This small molecule binds to this protein.
Small molecule (SMILES): CC(=O)N[C@H]1[C@H](O[C@H]2[C@H](O)[C@@H](NC(C)=O)CO[C@@H]2CO)O[C@H](CO)[C@@H](O[C@@H]2O[C@H](CO)[C@@H](O)[C@H](O[C@H]3O[C@H](CO)[C@@H](O)[C@H](O)[C@@H]3O)[C@@H]2O)[C@@H]1O

Binding-site contacts:
Ligand atom O5 contacts residue ASN318 of chain 1.E at 2.4 Å (h-bond).
Ligand atom O5 contacts residue SER284 of chain 1.E at 3.8 Å.
Ligand atom C3 contacts residue ASN318 of chain 1.E at 3.8 Å.
Ligand atom N2 contacts residue ASN318 of chain 1.E at 3.0 Å (h-bond).
Ligand atom C5 contacts residue HIS282 of chain 1.E at 4.4 Å.
Ligand atom C7 contacts residue ASN318 of chain 1.E at 3.2 Å.
Ligand atom O5 contacts residue HIS282 of chain 1.E at 3.4 Å (h-bond).
Ligand atom C1 contacts residue SER284 of chain 1.E at 3.9 Å.
Ligand atom O6 contacts residue HIS282 of chain 1.E at 3.5 Å.
Ligand atom C8 contacts residue LYS556 of chain 1.D at 4.0 Å.
Ligand atom C4 contacts residue ASN318 of chain 1.E at 4.2 Å.
Ligand atom C8 contacts residue ASN318 of chain 1.E at 4.3 Å.
Ligand atom C5 contacts residue ASN318 of chain 1.E at 3.6 Å.
Ligand atom C6 contacts residue SER284 of chain 1.E at 4.3 Å.
Ligand atom C5 contacts residue SER284 of chain 1.E at 4.0 Å.
Ligand atom C1 contacts residue HIS282 of chain 1.E at 4.2 Å.
Ligand atom C2 contacts residue ASN318 of chain 1.E at 2.4 Å.
Ligand atom C1 contacts residue ASN318 of chain 1.E at 1.4 Å.
Ligand atom O7 contacts residue ASN318 of chain 1.E at 3.1 Å (h-bond).
Ligand atom C6 contacts residue HIS282 of chain 1.E at 4.2 Å.

Sequence of chain 1.D:
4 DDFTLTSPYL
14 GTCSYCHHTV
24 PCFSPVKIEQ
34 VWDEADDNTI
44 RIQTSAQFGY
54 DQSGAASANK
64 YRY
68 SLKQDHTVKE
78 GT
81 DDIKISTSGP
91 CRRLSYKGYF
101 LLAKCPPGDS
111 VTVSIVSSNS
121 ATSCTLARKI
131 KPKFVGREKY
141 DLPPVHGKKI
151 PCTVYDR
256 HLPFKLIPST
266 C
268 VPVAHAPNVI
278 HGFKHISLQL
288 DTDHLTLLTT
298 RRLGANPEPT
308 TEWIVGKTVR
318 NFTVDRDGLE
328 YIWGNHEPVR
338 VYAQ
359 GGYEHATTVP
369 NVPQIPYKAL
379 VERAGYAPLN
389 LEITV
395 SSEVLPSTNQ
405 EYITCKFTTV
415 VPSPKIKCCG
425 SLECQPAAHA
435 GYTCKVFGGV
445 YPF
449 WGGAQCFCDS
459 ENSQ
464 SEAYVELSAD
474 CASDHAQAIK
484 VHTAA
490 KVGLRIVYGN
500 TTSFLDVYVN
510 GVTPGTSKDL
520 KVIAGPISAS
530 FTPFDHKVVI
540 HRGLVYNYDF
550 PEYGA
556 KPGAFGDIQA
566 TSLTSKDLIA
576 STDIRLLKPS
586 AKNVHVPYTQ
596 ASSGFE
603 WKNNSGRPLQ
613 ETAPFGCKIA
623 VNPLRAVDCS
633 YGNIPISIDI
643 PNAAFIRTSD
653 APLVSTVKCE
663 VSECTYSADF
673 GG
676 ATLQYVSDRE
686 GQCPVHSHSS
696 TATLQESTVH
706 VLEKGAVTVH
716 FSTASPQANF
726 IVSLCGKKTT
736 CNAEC

Sequence of chain 1.E:
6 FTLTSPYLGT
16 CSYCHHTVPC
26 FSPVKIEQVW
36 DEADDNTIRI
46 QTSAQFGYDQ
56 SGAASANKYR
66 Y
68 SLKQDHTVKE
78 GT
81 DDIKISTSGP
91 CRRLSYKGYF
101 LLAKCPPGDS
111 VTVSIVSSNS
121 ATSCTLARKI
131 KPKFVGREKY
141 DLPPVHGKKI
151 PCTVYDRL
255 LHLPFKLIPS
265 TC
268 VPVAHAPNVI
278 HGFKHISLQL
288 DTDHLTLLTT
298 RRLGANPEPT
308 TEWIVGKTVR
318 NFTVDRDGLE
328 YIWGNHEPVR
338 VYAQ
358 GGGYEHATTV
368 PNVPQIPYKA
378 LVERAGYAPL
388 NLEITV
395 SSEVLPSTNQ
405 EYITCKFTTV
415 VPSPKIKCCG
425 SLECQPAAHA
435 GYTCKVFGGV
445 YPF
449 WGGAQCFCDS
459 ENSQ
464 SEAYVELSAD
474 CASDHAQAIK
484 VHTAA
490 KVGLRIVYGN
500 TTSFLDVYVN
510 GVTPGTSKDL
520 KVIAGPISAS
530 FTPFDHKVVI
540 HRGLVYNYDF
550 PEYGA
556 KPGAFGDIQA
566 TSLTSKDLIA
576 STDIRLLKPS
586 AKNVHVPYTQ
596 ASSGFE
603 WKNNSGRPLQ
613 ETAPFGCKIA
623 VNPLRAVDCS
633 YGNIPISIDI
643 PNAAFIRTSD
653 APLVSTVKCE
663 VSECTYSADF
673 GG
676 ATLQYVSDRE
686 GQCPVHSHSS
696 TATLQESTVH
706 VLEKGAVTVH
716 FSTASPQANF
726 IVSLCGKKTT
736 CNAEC